This small molecule binds to this protein.
Small molecule (SMILES): CC(=O)N[C@@H]1[C@@H](O)[C@H](O)[C@@H](CO)O[C@H]1O

Binding-site contacts:
Ligand atom C1 contacts residue ASN259 of chain 1.G at 1.4 Å.
Ligand atom C1 contacts residue ASN258 of chain 1.G at 3.7 Å.
Ligand atom C5 contacts residue ASN259 of chain 1.G at 3.6 Å.
Ligand atom N2 contacts residue ASN259 of chain 1.G at 2.9 Å (h-bond).
Ligand atom C8 contacts residue LYS234 of chain 1.G at 3.8 Å.
Ligand atom C7 contacts residue ASN258 of chain 1.G at 2.9 Å.
Ligand atom O7 contacts residue ASN259 of chain 1.G at 2.9 Å (h-bond).
Ligand atom N2 contacts residue LYS234 of chain 1.G at 4.1 Å.
Ligand atom C2 contacts residue ASN258 of chain 1.G at 4.0 Å.
Ligand atom O7 contacts residue MET233 of chain 1.G at 4.5 Å.
Ligand atom O7 contacts residue LYS234 of chain 1.G at 2.7 Å (salt-bridge).
Ligand atom C2 contacts residue LYS234 of chain 1.G at 4.0 Å.
Ligand atom N2 contacts residue ASN258 of chain 1.G at 3.0 Å (h-bond).
Ligand atom C7 contacts residue LYS234 of chain 1.G at 3.2 Å.
Ligand atom C8 contacts residue ASN258 of chain 1.G at 3.9 Å.
Ligand atom C3 contacts residue ASN259 of chain 1.G at 3.8 Å.
Ligand atom O5 contacts residue ASN259 of chain 1.G at 2.3 Å (h-bond).
Ligand atom C7 contacts residue ASN259 of chain 1.G at 3.3 Å.
Ligand atom O7 contacts residue ASN235 of chain 1.G at 4.4 Å.
Ligand atom C4 contacts residue ASN259 of chain 1.G at 4.2 Å.
Ligand atom O7 contacts residue ASN258 of chain 1.G at 2.8 Å (h-bond).
Ligand atom C2 contacts residue ASN259 of chain 1.G at 2.5 Å.

Sequence of chain 1.G:
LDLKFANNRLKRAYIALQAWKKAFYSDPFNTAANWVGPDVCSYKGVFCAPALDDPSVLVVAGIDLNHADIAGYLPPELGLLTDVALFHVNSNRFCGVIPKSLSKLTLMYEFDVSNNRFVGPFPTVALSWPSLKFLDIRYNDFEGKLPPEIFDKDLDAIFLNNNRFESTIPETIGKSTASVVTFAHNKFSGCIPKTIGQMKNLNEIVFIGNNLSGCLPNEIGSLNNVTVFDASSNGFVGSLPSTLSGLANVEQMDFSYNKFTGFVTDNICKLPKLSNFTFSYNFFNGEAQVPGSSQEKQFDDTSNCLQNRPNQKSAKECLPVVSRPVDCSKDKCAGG